A small-molecule ligand and the protein it binds are described below.
Small molecule (SMILES): CC[C@H](C)[C@H](N)C(=O)N[C@@H](CO)C(=O)N[C@@H](CCC(=O)O)C(=O)N[C@H](C=O)C(C)C

Binding-site contacts:
Ligand atom O contacts residue GLN3 of chain 5.E at 3.1 Å (h-bond).
Ligand atom OG contacts residue GLN3 of chain 5.E at 3.3 Å (h-bond).
Ligand atom CA contacts residue ALA2 of chain 5.E at 4.0 Å (hydrophobic).
Ligand atom CB contacts residue ALA2 of chain 5.E at 4.3 Å (hydrophobic).
Ligand atom CB contacts residue VAL4 of chain 5.E at 4.5 Å (hydrophobic).
Ligand atom OE2 contacts residue VAL4 of chain 5.E at 3.6 Å.
Ligand atom CD contacts residue VAL4 of chain 5.E at 3.8 Å (hydrophobic).
Ligand atom O contacts residue VAL4 of chain 5.E at 3.8 Å.
Ligand atom C contacts residue GLN3 of chain 5.E at 3.9 Å.
Ligand atom CA contacts residue VAL4 of chain 5.E at 4.0 Å (hydrophobic).
Ligand atom CG2 contacts residue ALA2 of chain 5.E at 4.0 Å (hydrophobic).
Ligand atom O contacts residue ALA2 of chain 5.E at 3.9 Å.
Ligand atom CG1 contacts residue GLN3 of chain 5.E at 4.1 Å.
Ligand atom CB contacts residue VAL4 of chain 5.E at 4.3 Å (hydrophobic).
Ligand atom O contacts residue SER5 of chain 5.E at 3.8 Å.
Ligand atom O contacts residue SER6 of chain 5.E at 4.1 Å.
Ligand atom OE1 contacts residue ASN25 of chain 5.E at 4.4 Å.
Ligand atom N contacts residue ALA2 of chain 5.E at 3.0 Å (h-bond).
Ligand atom C contacts residue ALA2 of chain 5.E at 3.7 Å (hydrophobic).
Ligand atom OE1 contacts residue VAL4 of chain 5.E at 3.5 Å.
Ligand atom CG2 contacts residue SER5 of chain 5.E at 3.7 Å.
Ligand atom CB contacts residue ALA2 of chain 5.E at 3.4 Å (hydrophobic).
Ligand atom CB contacts residue GLN3 of chain 5.E at 3.4 Å.
Ligand atom CA contacts residue GLN3 of chain 5.E at 4.2 Å.
Ligand atom CG2 contacts residue GLN3 of chain 5.E at 3.4 Å.
Ligand atom CB contacts residue GLN3 of chain 5.E at 4.4 Å.
Ligand atom N contacts residue VAL4 of chain 5.E at 3.0 Å (h-bond).
Ligand atom CA contacts residue VAL4 of chain 5.E at 3.5 Å (hydrophobic).
Ligand atom CA contacts residue ALA2 of chain 5.E at 3.5 Å (hydrophobic).
Ligand atom C contacts residue VAL4 of chain 5.E at 3.6 Å (hydrophobic).
Ligand atom C contacts residue ALA2 of chain 5.E at 4.3 Å (hydrophobic).
Ligand atom O contacts residue VAL4 of chain 5.E at 2.9 Å (h-bond).
Ligand atom C contacts residue VAL4 of chain 5.E at 4.0 Å (hydrophobic).
Ligand atom C contacts residue VAL4 of chain 5.E at 4.2 Å (hydrophobic).
Ligand atom CG2 contacts residue VAL4 of chain 5.E at 3.8 Å (hydrophobic).

Sequence of chain 5.E:
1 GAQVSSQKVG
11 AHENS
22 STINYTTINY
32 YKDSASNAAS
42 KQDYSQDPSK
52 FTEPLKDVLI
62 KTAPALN